Sequence of chain 1.D:
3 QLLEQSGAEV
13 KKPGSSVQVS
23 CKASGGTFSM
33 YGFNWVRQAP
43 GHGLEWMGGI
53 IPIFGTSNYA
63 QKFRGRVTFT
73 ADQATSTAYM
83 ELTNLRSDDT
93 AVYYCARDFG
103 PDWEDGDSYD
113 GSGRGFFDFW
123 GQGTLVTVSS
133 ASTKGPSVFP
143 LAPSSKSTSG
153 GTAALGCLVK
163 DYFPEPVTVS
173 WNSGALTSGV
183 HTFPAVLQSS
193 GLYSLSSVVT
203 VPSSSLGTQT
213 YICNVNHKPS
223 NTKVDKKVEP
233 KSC

The small molecule below binds the protein below.
Small molecule (SMILES): OC[C@@H](O)C(O)[C@@H](O)CO

Binding-site contacts:
Ligand atom C5 contacts residue LYS225 of chain 1.D at 3.4 Å.
Ligand atom O1 contacts residue GLN124 of chain 1.D at 3.9 Å.
Ligand atom C3 contacts residue ASN218 of chain 1.D at 4.3 Å.
Ligand atom O5 contacts residue LYS225 of chain 1.D at 2.8 Å (salt-bridge).
Ligand atom C2 contacts residue ASN218 of chain 1.D at 4.5 Å.
Ligand atom O5 contacts residue ASN218 of chain 1.D at 3.9 Å.
Ligand atom C4 contacts residue ASN218 of chain 1.D at 3.6 Å.
Ligand atom C5 contacts residue ASN218 of chain 1.D at 4.1 Å.